Sequence of chain 4.A:
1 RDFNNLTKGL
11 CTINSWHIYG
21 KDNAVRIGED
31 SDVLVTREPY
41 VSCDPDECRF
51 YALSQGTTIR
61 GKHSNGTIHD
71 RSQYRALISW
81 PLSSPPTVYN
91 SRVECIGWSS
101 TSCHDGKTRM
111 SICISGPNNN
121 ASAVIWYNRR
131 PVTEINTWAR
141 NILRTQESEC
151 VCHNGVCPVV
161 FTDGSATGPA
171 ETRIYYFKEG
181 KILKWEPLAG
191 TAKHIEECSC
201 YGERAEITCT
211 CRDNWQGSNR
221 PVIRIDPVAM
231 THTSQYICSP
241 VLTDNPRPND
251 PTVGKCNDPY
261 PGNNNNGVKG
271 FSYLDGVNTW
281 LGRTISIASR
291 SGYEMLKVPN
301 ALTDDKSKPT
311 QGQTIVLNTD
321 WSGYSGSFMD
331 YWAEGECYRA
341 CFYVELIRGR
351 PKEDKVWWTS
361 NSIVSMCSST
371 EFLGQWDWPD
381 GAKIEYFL

Binding-site contacts:
Ligand atom C3 contacts residue ASP2 of chain 4.A at 4.5 Å.
Ligand atom C3 contacts residue ASN5 of chain 4.A at 3.8 Å.
Ligand atom C1 contacts residue ASN154 of chain 4.A at 4.2 Å.
Ligand atom O6 contacts residue ASP2 of chain 4.A at 2.8 Å (salt-bridge).
Ligand atom C1 contacts residue PHE3 of chain 4.A at 4.0 Å (hydrophobic).
Ligand atom C2 contacts residue ASN5 of chain 4.A at 2.5 Å.
Ligand atom C7 contacts residue PHE3 of chain 4.A at 3.6 Å (hydrophobic).
Ligand atom O5 contacts residue ASN154 of chain 4.A at 4.1 Å.
Ligand atom C5 contacts residue ASN5 of chain 4.A at 3.6 Å.
Ligand atom O5 contacts residue ASN5 of chain 4.A at 2.4 Å (h-bond).
Ligand atom C7 contacts residue ASP2 of chain 4.A at 4.0 Å.
Ligand atom C2 contacts residue PHE3 of chain 4.A at 4.0 Å (hydrophobic).
Ligand atom O7 contacts residue ASN5 of chain 4.A at 4.2 Å.
Ligand atom C7 contacts residue ASN5 of chain 4.A at 3.7 Å.
Ligand atom C8 contacts residue ASP2 of chain 4.A at 3.7 Å.
Ligand atom C8 contacts residue PHE3 of chain 4.A at 3.4 Å (hydrophobic).
Ligand atom C4 contacts residue ASN5 of chain 4.A at 4.3 Å.
Ligand atom N2 contacts residue ASP2 of chain 4.A at 4.1 Å.
Ligand atom N2 contacts residue PHE3 of chain 4.A at 3.0 Å (h-bond).
Ligand atom O5 contacts residue ASP2 of chain 4.A at 4.0 Å.
Ligand atom N2 contacts residue ASN5 of chain 4.A at 2.9 Å (h-bond).
Ligand atom O3 contacts residue ASP2 of chain 4.A at 3.4 Å (salt-bridge).
Ligand atom C6 contacts residue ASP2 of chain 4.A at 4.2 Å.
Ligand atom C6 contacts residue ASN154 of chain 4.A at 3.8 Å.
Ligand atom C5 contacts residue ASN154 of chain 4.A at 3.5 Å.
Ligand atom C1 contacts residue ASN5 of chain 4.A at 1.4 Å.

A protein and the small-molecule ligand that binds it are described below.
Small molecule (SMILES): CC(=O)N[C@H]1[C@H](O[C@H]2[C@H](O)[C@@H](NC(C)=O)CO[C@@H]2CO)O[C@H](CO)[C@@H](O)[C@@H]1O